Sequence of chain 1.A:
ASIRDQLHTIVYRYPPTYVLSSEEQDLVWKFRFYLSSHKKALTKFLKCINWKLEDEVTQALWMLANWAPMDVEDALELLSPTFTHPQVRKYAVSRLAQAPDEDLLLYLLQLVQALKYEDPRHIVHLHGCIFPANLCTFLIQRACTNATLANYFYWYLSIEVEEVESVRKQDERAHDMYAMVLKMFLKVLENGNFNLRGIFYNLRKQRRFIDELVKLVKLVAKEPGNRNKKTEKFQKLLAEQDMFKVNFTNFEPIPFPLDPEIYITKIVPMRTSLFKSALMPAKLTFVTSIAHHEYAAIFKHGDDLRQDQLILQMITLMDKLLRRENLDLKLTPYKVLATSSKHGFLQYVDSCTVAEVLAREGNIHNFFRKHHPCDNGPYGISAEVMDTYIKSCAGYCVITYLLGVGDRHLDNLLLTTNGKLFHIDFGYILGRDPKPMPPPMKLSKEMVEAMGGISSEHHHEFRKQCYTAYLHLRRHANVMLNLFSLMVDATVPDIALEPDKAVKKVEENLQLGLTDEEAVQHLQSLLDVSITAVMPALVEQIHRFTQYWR

Binding-site contacts:
Ligand atom C16 contacts residue GLN492 of chain 1.A at 3.8 Å.
Ligand atom O15 contacts residue VAL494 of chain 1.A at 3.2 Å (h-bond).
Ligand atom C11 contacts residue ILE569 of chain 1.A at 3.5 Å (hydrophobic).
Ligand atom C20 contacts residue ILE569 of chain 1.A at 4.0 Å (hydrophobic).
Ligand atom C16 contacts residue ILE569 of chain 1.A at 3.7 Å (hydrophobic).
Ligand atom O25 contacts residue ASP570 of chain 1.A at 2.8 Å (salt-bridge).
Ligand atom C14 contacts residue VAL494 of chain 1.A at 3.6 Å (hydrophobic).
Ligand atom C13 contacts residue ILE443 of chain 1.A at 3.6 Å (hydrophobic).
Ligand atom C03 contacts residue SER422 of chain 1.A at 3.9 Å.
Ligand atom N01 contacts residue PHE420 of chain 1.A at 3.8 Å.
Ligand atom C16 contacts residue VAL494 of chain 1.A at 3.8 Å (hydrophobic).
Ligand atom C17 contacts residue ILE443 of chain 1.A at 3.4 Å (hydrophobic).
Ligand atom C02 contacts residue LYS421 of chain 1.A at 3.3 Å.
Ligand atom C04 contacts residue SER422 of chain 1.A at 3.7 Å.
Ligand atom N18 contacts residue ILE569 of chain 1.A at 3.7 Å.
Ligand atom C22 contacts residue ASP570 of chain 1.A at 3.5 Å.
Ligand atom C26 contacts residue LYS445 of chain 1.A at 3.7 Å.
Ligand atom C11 contacts residue ILE443 of chain 1.A at 3.7 Å (hydrophobic).
Ligand atom C24 contacts residue ASP570 of chain 1.A at 3.2 Å.
Ligand atom N10 contacts residue ILE569 of chain 1.A at 3.9 Å.
Ligand atom C17 contacts residue GLN492 of chain 1.A at 4.0 Å.
Ligand atom C21 contacts residue LEU491 of chain 1.A at 3.3 Å (hydrophobic).
Ligand atom C23 contacts residue LYS445 of chain 1.A at 3.4 Å.
Ligand atom N12 contacts residue ILE569 of chain 1.A at 3.5 Å.
Ligand atom C20 contacts residue ASP570 of chain 1.A at 3.9 Å.
Ligand atom C24 contacts residue LYS445 of chain 1.A at 2.9 Å.
Ligand atom C08 contacts residue ILE569 of chain 1.A at 3.9 Å (hydrophobic).
Ligand atom C14 contacts residue SER496 of chain 1.A at 3.6 Å.
Ligand atom O25 contacts residue LYS445 of chain 1.A at 2.4 Å (salt-bridge).
Ligand atom C23 contacts residue ASP570 of chain 1.A at 3.4 Å.
Ligand atom C19 contacts residue ILE569 of chain 1.A at 3.7 Å (hydrophobic).
Ligand atom C21 contacts residue ASP570 of chain 1.A at 3.6 Å.
Ligand atom C17 contacts residue ILE569 of chain 1.A at 3.8 Å (hydrophobic).
Ligand atom C22 contacts residue LEU491 of chain 1.A at 3.6 Å (hydrophobic).
Ligand atom N12 contacts residue ILE443 of chain 1.A at 3.3 Å.
Ligand atom C26 contacts residue ASP570 of chain 1.A at 3.5 Å.
Ligand atom C14 contacts residue LEU559 of chain 1.A at 3.8 Å (hydrophobic).
Ligand atom C22 contacts residue ASP453 of chain 1.A at 3.0 Å.
Ligand atom C03 contacts residue LYS421 of chain 1.A at 3.7 Å.
Ligand atom C23 contacts residue ASP453 of chain 1.A at 3.3 Å.

The small molecule below binds the protein below.
Small molecule (SMILES): Oc1cccc(-c2nc(N3CCOCC3)c3oc4ncccc4c3n2)c1